Sequence of chain 1.C:
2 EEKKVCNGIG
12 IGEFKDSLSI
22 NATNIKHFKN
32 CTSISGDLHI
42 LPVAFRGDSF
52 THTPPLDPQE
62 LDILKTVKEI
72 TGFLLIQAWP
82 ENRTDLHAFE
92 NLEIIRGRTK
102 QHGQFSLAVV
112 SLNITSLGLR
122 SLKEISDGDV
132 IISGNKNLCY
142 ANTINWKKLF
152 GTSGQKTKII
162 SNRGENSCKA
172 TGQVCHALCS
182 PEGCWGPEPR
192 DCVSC

Binding-site contacts:
Ligand atom O7 contacts residue ASN83 of chain 1.C at 3.9 Å.
Ligand atom C1 contacts residue GLU82 of chain 1.C at 3.9 Å.
Ligand atom C7 contacts residue ASN114 of chain 1.C at 3.7 Å.
Ligand atom N2 contacts residue GLU82 of chain 1.C at 3.9 Å.
Ligand atom C3 contacts residue ASN114 of chain 1.C at 3.9 Å.
Ligand atom C4 contacts residue ASN114 of chain 1.C at 4.3 Å.
Ligand atom N2 contacts residue ASN114 of chain 1.C at 3.0 Å (h-bond).
Ligand atom O6 contacts residue THR116 of chain 1.C at 3.3 Å.
Ligand atom C1 contacts residue ASN114 of chain 1.C at 1.5 Å.
Ligand atom O7 contacts residue GLU82 of chain 1.C at 3.6 Å (salt-bridge).
Ligand atom C7 contacts residue GLU82 of chain 1.C at 3.8 Å.
Ligand atom O5 contacts residue ASN138 of chain 1.C at 3.9 Å.
Ligand atom O7 contacts residue ASN114 of chain 1.C at 4.1 Å.
Ligand atom C2 contacts residue GLU82 of chain 1.C at 4.0 Å.
Ligand atom C2 contacts residue ASN114 of chain 1.C at 2.5 Å.
Ligand atom C5 contacts residue ASN114 of chain 1.C at 3.7 Å.
Ligand atom C5 contacts residue ASN138 of chain 1.C at 3.9 Å.
Ligand atom C8 contacts residue GLU82 of chain 1.C at 3.4 Å.
Ligand atom C1 contacts residue ASN138 of chain 1.C at 4.5 Å.
Ligand atom O5 contacts residue ASN114 of chain 1.C at 2.4 Å (h-bond).
Ligand atom O5 contacts residue GLU82 of chain 1.C at 4.5 Å.
Ligand atom C6 contacts residue ASN138 of chain 1.C at 3.8 Å.
Ligand atom C6 contacts residue THR116 of chain 1.C at 3.9 Å.

The protein below binds the small molecule below.
Small molecule (SMILES): CC(=O)N[C@H]1[C@H](O[C@H]2[C@H](O)[C@@H](NC(C)=O)CO[C@@H]2CO)O[C@H](CO)[C@@H](O)[C@@H]1O